The small molecule below binds the protein below.
Small molecule (SMILES): C[C@]12CC[C@@H]3c4ccc(OS(N)(=O)=O)cc4CC[C@H]3[C@@H]1CCC2=O

Sequence of chain 1.A:
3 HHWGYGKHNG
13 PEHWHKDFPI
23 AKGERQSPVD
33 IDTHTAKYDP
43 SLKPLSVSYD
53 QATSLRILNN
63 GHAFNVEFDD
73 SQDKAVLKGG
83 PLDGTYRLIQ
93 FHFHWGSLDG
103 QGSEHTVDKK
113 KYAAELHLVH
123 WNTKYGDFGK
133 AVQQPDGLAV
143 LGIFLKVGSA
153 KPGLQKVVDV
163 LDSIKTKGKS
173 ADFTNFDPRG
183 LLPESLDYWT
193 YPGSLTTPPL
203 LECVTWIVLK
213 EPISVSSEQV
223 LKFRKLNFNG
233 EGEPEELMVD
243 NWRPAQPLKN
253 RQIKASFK

Binding-site contacts:
Ligand atom C10 contacts residue LEU197 of chain 1.A at 4.1 Å (hydrophobic).
Ligand atom S22 contacts residue HIS94 of chain 1.A at 3.8 Å.
Ligand atom C12 contacts residue VAL134 of chain 1.A at 3.9 Å (hydrophobic).
Ligand atom N19 contacts residue GLU106 of chain 1.A at 4.0 Å.
Ligand atom C11 contacts residue VAL134 of chain 1.A at 4.0 Å (hydrophobic).
Ligand atom O3 contacts residue VAL142 of chain 1.A at 4.2 Å.
Ligand atom O3 contacts residue ZN1 of chain 1.B at 3.3 Å.
Ligand atom C5 contacts residue LEU197 of chain 1.A at 4.3 Å (hydrophobic).
Ligand atom O21 contacts residue HIS94 of chain 1.A at 3.5 Å.
Ligand atom C8 contacts residue PRO201 of chain 1.A at 4.1 Å (hydrophobic).
Ligand atom C6 contacts residue PRO200 of chain 1.A at 3.6 Å (hydrophobic).
Ligand atom O3 contacts residue VAL121 of chain 1.A at 3.7 Å.
Ligand atom C11 contacts residue PHE130 of chain 1.A at 3.6 Å (hydrophobic).
Ligand atom O3 contacts residue HIS119 of chain 1.A at 4.1 Å.
Ligand atom C11 contacts residue LEU197 of chain 1.A at 4.2 Å (hydrophobic).
Ligand atom N19 contacts residue HIS119 of chain 1.A at 3.3 Å (h-bond).
Ligand atom N19 contacts residue HIS94 of chain 1.A at 3.4 Å (h-bond).
Ligand atom O20 contacts residue LEU197 of chain 1.A at 3.1 Å.
Ligand atom C18 contacts residue PRO201 of chain 1.A at 3.9 Å (hydrophobic).
Ligand atom O21 contacts residue ZN1 of chain 1.B at 3.6 Å.
Ligand atom C1 contacts residue GLN92 of chain 1.A at 4.2 Å.
Ligand atom C12 contacts residue PHE130 of chain 1.A at 3.8 Å (hydrophobic).
Ligand atom N19 contacts residue HIS96 of chain 1.A at 3.3 Å (h-bond).
Ligand atom C5 contacts residue THR199 of chain 1.A at 3.8 Å.
Ligand atom C18 contacts residue VAL134 of chain 1.A at 3.8 Å (hydrophobic).
Ligand atom C18 contacts residue LEU203 of chain 1.A at 3.9 Å (hydrophobic).
Ligand atom N19 contacts residue ZN1 of chain 1.B at 1.9 Å.
Ligand atom C6 contacts residue PRO201 of chain 1.A at 4.2 Å (hydrophobic).
Ligand atom C2 contacts residue LEU197 of chain 1.A at 3.9 Å (hydrophobic).
Ligand atom S22 contacts residue THR198 of chain 1.A at 3.9 Å.
Ligand atom O20 contacts residue THR198 of chain 1.A at 2.9 Å (h-bond).
Ligand atom C4 contacts residue THR199 of chain 1.A at 3.3 Å.
Ligand atom C1 contacts residue LEU197 of chain 1.A at 3.9 Å (hydrophobic).
Ligand atom O3 contacts residue HIS94 of chain 1.A at 3.3 Å.
Ligand atom C3 contacts residue HIS94 of chain 1.A at 4.3 Å.
Ligand atom N19 contacts residue THR198 of chain 1.A at 2.8 Å (h-bond).
Ligand atom O17 contacts residue GLY131 of chain 1.A at 4.2 Å.
Ligand atom S22 contacts residue ZN1 of chain 1.B at 3.1 Å.
Ligand atom C6 contacts residue THR199 of chain 1.A at 3.4 Å.
Ligand atom C2 contacts residue GLN92 of chain 1.A at 4.1 Å.